A protein and the small-molecule ligand that binds it are described below.
Small molecule (SMILES): CCOC(=O)CN1C(=O)COc2ccccc21

Sequence of chain 3.A:
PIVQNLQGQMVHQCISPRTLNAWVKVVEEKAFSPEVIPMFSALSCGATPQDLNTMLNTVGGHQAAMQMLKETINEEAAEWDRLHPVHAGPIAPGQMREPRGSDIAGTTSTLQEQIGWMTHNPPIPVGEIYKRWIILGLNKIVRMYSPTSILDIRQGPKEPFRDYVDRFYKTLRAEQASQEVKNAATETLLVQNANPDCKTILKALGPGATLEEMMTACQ

Binding-site contacts:
Ligand atom CAP contacts residue TYR130 of chain 3.A at 3.9 Å (hydrophobic).
Ligand atom CAP contacts residue LYS70 of chain 3.A at 4.0 Å.
Ligand atom CAF contacts residue LYS70 of chain 3.A at 4.0 Å.
Ligand atom OAC contacts residue ASN53 of chain 3.A at 3.5 Å (h-bond).
Ligand atom OAK contacts residue ALA105 of chain 3.A at 3.6 Å.
Ligand atom OAK contacts residue ASN74 of chain 3.A at 4.0 Å.
Ligand atom CAA contacts residue ALA105 of chain 3.A at 4.1 Å (hydrophobic).
Ligand atom CAD contacts residue MET66 of chain 3.A at 3.5 Å (hydrophobic).
Ligand atom CAG contacts residue LYS70 of chain 3.A at 3.5 Å.
Ligand atom CAH contacts residue ILE73 of chain 3.A at 4.1 Å (hydrophobic).
Ligand atom N contacts residue ASN53 of chain 3.A at 3.5 Å (h-bond).
Ligand atom N contacts residue TYR130 of chain 3.A at 3.5 Å (h-bond).
Ligand atom C contacts residue ILE73 of chain 3.A at 4.1 Å (hydrophobic).
Ligand atom OAL contacts residue ASN57 of chain 3.A at 2.6 Å (h-bond).
Ligand atom CAG contacts residue TYR130 of chain 3.A at 4.0 Å (hydrophobic).
Ligand atom CAE contacts residue ILE73 of chain 3.A at 3.3 Å (hydrophobic).
Ligand atom OAC contacts residue THR107 of chain 3.A at 3.6 Å (h-bond).
Ligand atom CAN contacts residue ASN53 of chain 3.A at 3.4 Å.
Ligand atom CAI contacts residue ASN57 of chain 3.A at 3.1 Å.
Ligand atom CA contacts residue ALA105 of chain 3.A at 3.9 Å (hydrophobic).
Ligand atom CA contacts residue ASN53 of chain 3.A at 3.8 Å.
Ligand atom CAF contacts residue LEU56 of chain 3.A at 4.1 Å (hydrophobic).
Ligand atom O contacts residue LYS70 of chain 3.A at 4.1 Å.
Ligand atom CAD contacts residue LYS70 of chain 3.A at 3.5 Å.
Ligand atom CAE contacts residue MET66 of chain 3.A at 4.1 Å (hydrophobic).
Ligand atom CAD contacts residue LEU56 of chain 3.A at 4.1 Å (hydrophobic).
Ligand atom CAE contacts residue LYS70 of chain 3.A at 3.2 Å.
Ligand atom CA contacts residue THR107 of chain 3.A at 4.2 Å.
Ligand atom CAI contacts residue ASN53 of chain 3.A at 4.0 Å.
Ligand atom CAE contacts residue LEU69 of chain 3.A at 3.8 Å (hydrophobic).
Ligand atom CAP contacts residue ASN53 of chain 3.A at 4.1 Å.
Ligand atom CAG contacts residue ILE73 of chain 3.A at 3.1 Å (hydrophobic).
Ligand atom CAA contacts residue ASN74 of chain 3.A at 3.0 Å.
Ligand atom CA contacts residue TYR130 of chain 3.A at 3.0 Å (hydrophobic).
Ligand atom OAK contacts residue ILE73 of chain 3.A at 3.4 Å.
Ligand atom CAO contacts residue LYS70 of chain 3.A at 4.0 Å.
Ligand atom CAO contacts residue ASN57 of chain 3.A at 4.0 Å.
Ligand atom CAH contacts residue ASN74 of chain 3.A at 2.9 Å.
Ligand atom CAD contacts residue LEU69 of chain 3.A at 4.0 Å (hydrophobic).
Ligand atom C contacts residue THR107 of chain 3.A at 4.1 Å.